The protein below binds the small molecule below.
Small molecule (SMILES): O=C(Cc1cccs1)N[C@@H](Cn1cc(C(=O)O)nn1)B(O)O

Binding-site contacts:
Ligand atom C12 contacts residue HIS249 of chain 1.A at 3.8 Å.
Ligand atom O22 contacts residue DMS1 of chain 1.F at 3.3 Å (h-bond).
Ligand atom C12 contacts residue SER345 of chain 1.A at 3.2 Å.
Ligand atom S24 contacts residue SER345 of chain 1.A at 3.1 Å (h-bond).
Ligand atom O18 contacts residue GLN146 of chain 1.A at 2.9 Å (h-bond).
Ligand atom O18 contacts residue ASN179 of chain 1.A at 2.8 Å (h-bond).
Ligand atom N5 contacts residue SER345 of chain 1.A at 3.8 Å.
Ligand atom C11 contacts residue ASN179 of chain 1.A at 3.8 Å.
Ligand atom O23 contacts residue DMS1 of chain 1.F at 3.7 Å.
Ligand atom O23 contacts residue ASN370 of chain 1.A at 3.0 Å (h-bond).
Ligand atom C14 contacts residue GLN146 of chain 1.A at 3.8 Å.
Ligand atom N10 contacts residue SER90 of chain 1.A at 3.2 Å (h-bond).
Ligand atom C13 contacts residue THR346 of chain 1.A at 3.8 Å.
Ligand atom O2 contacts residue GLY344 of chain 1.A at 3.4 Å.
Ligand atom S24 contacts residue THR346 of chain 1.A at 3.3 Å.
Ligand atom C8 contacts residue SER90 of chain 1.A at 3.7 Å.
Ligand atom N10 contacts residue SER345 of chain 1.A at 3.1 Å (h-bond).
Ligand atom C15 contacts residue GLN146 of chain 1.A at 3.8 Å.
Ligand atom B1 contacts residue TYR177 of chain 1.A at 3.5 Å.
Ligand atom O2 contacts residue SER345 of chain 1.A at 2.8 Å (h-bond).
Ligand atom C7 contacts residue SER90 of chain 1.A at 2.4 Å.
Ligand atom C20 contacts residue DMS1 of chain 1.F at 3.5 Å.
Ligand atom C19 contacts residue DMS1 of chain 1.G at 3.6 Å.
Ligand atom O2 contacts residue SER90 of chain 1.A at 2.2 Å (h-bond).
Ligand atom C20 contacts residue DMS1 of chain 1.G at 3.7 Å.
Ligand atom N6 contacts residue SER345 of chain 1.A at 3.5 Å.
Ligand atom C21 contacts residue DMS1 of chain 1.G at 3.8 Å.
Ligand atom O23 contacts residue DMS1 of chain 1.G at 3.5 Å.
Ligand atom O1 contacts residue TYR177 of chain 1.A at 2.6 Å (h-bond).
Ligand atom C19 contacts residue DMS1 of chain 1.F at 3.3 Å.
Ligand atom C21 contacts residue ASN370 of chain 1.A at 3.8 Å.
Ligand atom N4 contacts residue DMS1 of chain 1.G at 3.9 Å.
Ligand atom O1 contacts residue SER90 of chain 1.A at 2.2 Å (h-bond).
Ligand atom C13 contacts residue SER345 of chain 1.A at 3.6 Å.
Ligand atom N6 contacts residue DMS1 of chain 1.G at 3.8 Å.
Ligand atom B1 contacts residue SER90 of chain 1.A at 1.5 Å.
Ligand atom C21 contacts residue DMS1 of chain 1.F at 3.2 Å.
Ligand atom C11 contacts residue GLN146 of chain 1.A at 3.9 Å.
Ligand atom C11 contacts residue SER345 of chain 1.A at 3.6 Å.
Ligand atom N6 contacts residue DMS1 of chain 1.F at 3.8 Å.

Sequence of chain 1.A:
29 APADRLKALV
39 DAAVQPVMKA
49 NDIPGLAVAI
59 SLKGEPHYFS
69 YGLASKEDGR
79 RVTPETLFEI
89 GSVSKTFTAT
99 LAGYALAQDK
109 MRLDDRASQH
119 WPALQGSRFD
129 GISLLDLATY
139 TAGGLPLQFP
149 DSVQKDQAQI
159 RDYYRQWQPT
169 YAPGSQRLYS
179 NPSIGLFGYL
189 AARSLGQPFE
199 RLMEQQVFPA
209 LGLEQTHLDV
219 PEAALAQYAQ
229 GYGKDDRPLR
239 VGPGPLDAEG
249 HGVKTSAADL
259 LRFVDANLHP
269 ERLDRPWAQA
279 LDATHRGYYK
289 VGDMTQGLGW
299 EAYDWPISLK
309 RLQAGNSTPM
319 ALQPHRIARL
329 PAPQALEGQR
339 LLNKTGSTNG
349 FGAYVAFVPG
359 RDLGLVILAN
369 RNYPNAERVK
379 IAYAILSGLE